Sequence of chain 1.C:
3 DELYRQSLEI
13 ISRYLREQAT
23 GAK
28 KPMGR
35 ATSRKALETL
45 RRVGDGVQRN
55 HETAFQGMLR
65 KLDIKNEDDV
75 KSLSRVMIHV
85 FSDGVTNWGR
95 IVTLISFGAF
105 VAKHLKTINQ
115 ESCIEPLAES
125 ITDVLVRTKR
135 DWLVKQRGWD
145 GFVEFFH

Binding-site contacts:
Ligand atom C07 contacts residue PHE101 of chain 1.C at 3.7 Å (hydrophobic).
Ligand atom C27 contacts residue ASN91 of chain 1.C at 3.4 Å.
Ligand atom O28 contacts residue ASN91 of chain 1.C at 3.1 Å (h-bond).
Ligand atom C11 contacts residue PHE85 of chain 1.C at 3.6 Å (hydrophobic).
Ligand atom C19 contacts residue ARG94 of chain 1.C at 3.6 Å.
Ligand atom CL40 contacts residue ALA58 of chain 1.C at 3.1 Å.
Ligand atom C50 contacts residue PHE101 of chain 1.C at 3.5 Å (hydrophobic).
Ligand atom C02 contacts residue PHE101 of chain 1.C at 3.4 Å (hydrophobic).
Ligand atom N34 contacts residue VAL84 of chain 1.C at 3.7 Å.
Ligand atom C12 contacts residue LEU98 of chain 1.C at 3.2 Å (hydrophobic).
Ligand atom C46 contacts residue ALA58 of chain 1.C at 3.6 Å (hydrophobic).
Ligand atom O09 contacts residue LEU98 of chain 1.C at 3.4 Å.
Ligand atom O29 contacts residue ASN91 of chain 1.C at 3.2 Å (h-bond).
Ligand atom N45 contacts residue ALA58 of chain 1.C at 3.6 Å.
Ligand atom C06 contacts residue VAL80 of chain 1.C at 3.7 Å (hydrophobic).
Ligand atom C01 contacts residue ILE125 of chain 1.C at 3.6 Å (hydrophobic).
Ligand atom C44 contacts residue HIS55 of chain 1.C at 3.5 Å.
Ligand atom C14 contacts residue VAL84 of chain 1.C at 3.7 Å (hydrophobic).
Ligand atom O33 contacts residue VAL84 of chain 1.C at 3.4 Å (h-bond).
Ligand atom C08 contacts residue PHE101 of chain 1.C at 3.7 Å (hydrophobic).
Ligand atom C43 contacts residue ALA58 of chain 1.C at 3.5 Å (hydrophobic).
Ligand atom C39 contacts residue PHE59 of chain 1.C at 3.5 Å (hydrophobic).
Ligand atom C03 contacts residue PHE101 of chain 1.C at 3.3 Å (hydrophobic).
Ligand atom C38 contacts residue PHE101 of chain 1.C at 3.2 Å (hydrophobic).
Ligand atom C37 contacts residue PHE59 of chain 1.C at 3.7 Å (hydrophobic).
Ligand atom C18 contacts residue ARG94 of chain 1.C at 3.4 Å.
Ligand atom C13 contacts residue THR97 of chain 1.C at 3.4 Å.
Ligand atom C01 contacts residue GLY102 of chain 1.C at 3.4 Å.
Ligand atom C05 contacts residue PHE101 of chain 1.C at 3.5 Å (hydrophobic).
Ligand atom C37 contacts residue PHE101 of chain 1.C at 3.5 Å (hydrophobic).
Ligand atom C25 contacts residue ARG94 of chain 1.C at 3.7 Å.
Ligand atom C44 contacts residue ALA58 of chain 1.C at 3.6 Å (hydrophobic).
Ligand atom CL40 contacts residue PHE59 of chain 1.C at 3.5 Å.
Ligand atom C36 contacts residue THR97 of chain 1.C at 3.6 Å.
Ligand atom C12 contacts residue THR97 of chain 1.C at 3.5 Å.
Ligand atom C38 contacts residue PHE59 of chain 1.C at 3.3 Å (hydrophobic).
Ligand atom O33 contacts residue ARG94 of chain 1.C at 3.1 Å (salt-bridge).
Ligand atom C50 contacts residue LEU98 of chain 1.C at 3.2 Å (hydrophobic).
Ligand atom CL40 contacts residue MET62 of chain 1.C at 3.6 Å.
Ligand atom C24 contacts residue THR97 of chain 1.C at 2.8 Å.

A protein and the small-molecule ligand that binds it are described below.
Small molecule (SMILES): Cc1cc(OCCCc2c3n(c4c(-c5c(C)nn(C)c5C)c(Cl)ccc24)CCCN(c2cccc4c(C(=O)O)cn(C)c24)C3=O)cc(C)c1Cl